The protein below binds the small molecule below.
Small molecule (SMILES): CC(=O)N[C@@H]1[C@@H](O)[C@H](O)[C@@H](CO)O[C@H]1O

Binding-site contacts:
Ligand atom C2 contacts residue ASN573 of chain 1.A at 2.5 Å.
Ligand atom C1 contacts residue ASN573 of chain 1.A at 1.5 Å.
Ligand atom C1 contacts residue SER575 of chain 1.A at 4.2 Å.
Ligand atom C8 contacts residue SER575 of chain 1.A at 3.8 Å.
Ligand atom O5 contacts residue ASN573 of chain 1.A at 2.4 Å (h-bond).
Ligand atom C8 contacts residue ILE603 of chain 1.A at 4.3 Å (hydrophobic).
Ligand atom C8 contacts residue TYR600 of chain 1.A at 4.3 Å (hydrophobic).
Ligand atom O3 contacts residue SER575 of chain 1.A at 4.2 Å.
Ligand atom N2 contacts residue ASN573 of chain 1.A at 2.9 Å (h-bond).
Ligand atom C3 contacts residue SER575 of chain 1.A at 4.4 Å.
Ligand atom N2 contacts residue TRP576 of chain 1.A at 4.1 Å.
Ligand atom C3 contacts residue ASN573 of chain 1.A at 3.8 Å.
Ligand atom C4 contacts residue ASN573 of chain 1.A at 4.2 Å.
Ligand atom C8 contacts residue TRP576 of chain 1.A at 3.6 Å (hydrophobic).
Ligand atom C5 contacts residue ASN573 of chain 1.A at 3.7 Å.
Ligand atom C7 contacts residue ASN573 of chain 1.A at 3.4 Å.
Ligand atom C8 contacts residue ASN573 of chain 1.A at 4.5 Å.
Ligand atom C2 contacts residue SER575 of chain 1.A at 3.3 Å.
Ligand atom C7 contacts residue TRP576 of chain 1.A at 4.0 Å (hydrophobic).
Ligand atom O7 contacts residue ASN573 of chain 1.A at 3.6 Å (h-bond).
Ligand atom N2 contacts residue SER575 of chain 1.A at 2.6 Å (h-bond).
Ligand atom C7 contacts residue SER575 of chain 1.A at 3.6 Å.

Sequence of chain 1.A:
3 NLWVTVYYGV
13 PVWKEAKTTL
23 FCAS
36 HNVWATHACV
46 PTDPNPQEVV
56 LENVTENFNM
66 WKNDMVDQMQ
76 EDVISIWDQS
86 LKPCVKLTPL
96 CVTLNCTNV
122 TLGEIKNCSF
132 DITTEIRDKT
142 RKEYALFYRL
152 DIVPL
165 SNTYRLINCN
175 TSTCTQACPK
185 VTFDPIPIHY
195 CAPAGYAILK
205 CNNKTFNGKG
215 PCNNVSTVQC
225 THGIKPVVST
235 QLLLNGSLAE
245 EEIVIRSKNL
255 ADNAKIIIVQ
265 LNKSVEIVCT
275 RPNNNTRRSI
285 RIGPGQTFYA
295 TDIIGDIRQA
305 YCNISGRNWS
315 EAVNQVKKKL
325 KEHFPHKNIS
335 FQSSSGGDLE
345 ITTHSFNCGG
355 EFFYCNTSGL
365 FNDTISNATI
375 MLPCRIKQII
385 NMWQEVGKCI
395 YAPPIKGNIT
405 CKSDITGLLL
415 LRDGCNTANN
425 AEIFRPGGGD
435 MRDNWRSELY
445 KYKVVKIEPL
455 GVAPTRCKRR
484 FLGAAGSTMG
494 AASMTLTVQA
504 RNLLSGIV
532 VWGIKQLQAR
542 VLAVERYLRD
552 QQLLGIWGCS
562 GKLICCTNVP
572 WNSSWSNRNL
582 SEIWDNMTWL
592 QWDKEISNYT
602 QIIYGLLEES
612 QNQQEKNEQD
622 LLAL